A small-molecule ligand and the protein it binds are described below.
Small molecule (SMILES): CN(C)c1cccc2c(S(=O)(=O)NCCCCNC(=O)CCS)cccc12

Sequence of chain 1.B:
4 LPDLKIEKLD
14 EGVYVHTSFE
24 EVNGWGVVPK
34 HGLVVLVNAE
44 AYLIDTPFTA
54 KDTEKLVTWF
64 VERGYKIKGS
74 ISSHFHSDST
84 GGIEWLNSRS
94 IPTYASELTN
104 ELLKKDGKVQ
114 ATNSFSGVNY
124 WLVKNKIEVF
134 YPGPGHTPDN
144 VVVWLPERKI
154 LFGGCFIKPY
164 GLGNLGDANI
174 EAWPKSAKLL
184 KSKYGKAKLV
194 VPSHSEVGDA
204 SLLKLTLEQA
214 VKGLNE

Binding-site contacts:
Ligand atom C6 contacts residue GLU211 of chain 1.A at 3.7 Å.
Ligand atom O27 contacts residue HIS197 of chain 1.B at 3.7 Å.
Ligand atom N4 contacts residue GLU211 of chain 1.A at 4.0 Å.
Ligand atom O26 contacts residue GLY166 of chain 1.B at 3.5 Å.
Ligand atom S25 contacts residue HIS139 of chain 1.B at 3.3 Å (h-bond).
Ligand atom C23 contacts residue ZN1 of chain 1.G at 3.9 Å.
Ligand atom C2 contacts residue TYR163 of chain 1.B at 3.7 Å (hydrophobic).
Ligand atom S25 contacts residue ZN1 of chain 1.G at 2.3 Å.
Ligand atom C3 contacts residue TRP28 of chain 1.B at 3.8 Å (hydrophobic).
Ligand atom C1 contacts residue TRP28 of chain 1.B at 3.3 Å (hydrophobic).
Ligand atom C10 contacts residue TRP28 of chain 1.B at 3.6 Å (hydrophobic).
Ligand atom C13 contacts residue TRP28 of chain 1.B at 3.9 Å (hydrophobic).
Ligand atom C6 contacts residue GLN212 of chain 1.A at 3.7 Å.
Ligand atom C7 contacts residue GLU211 of chain 1.A at 3.6 Å.
Ligand atom S25 contacts residue HIS79 of chain 1.B at 3.6 Å (h-bond).
Ligand atom S25 contacts residue HIS197 of chain 1.B at 3.7 Å.
Ligand atom C24 contacts residue ZN1 of chain 1.G at 3.4 Å.
Ligand atom C5 contacts residue GLN212 of chain 1.A at 3.0 Å.
Ligand atom C13 contacts residue GLY164 of chain 1.B at 3.8 Å.
Ligand atom S25 contacts residue ZN1 of chain 1.F at 2.4 Å.
Ligand atom C24 contacts residue HIS79 of chain 1.B at 3.5 Å.
Ligand atom S25 contacts residue CYS158 of chain 1.B at 3.7 Å.
Ligand atom C24 contacts residue ZN1 of chain 1.F at 3.3 Å.
Ligand atom O27 contacts residue LYS161 of chain 1.B at 3.2 Å.
Ligand atom C8 contacts residue HIS197 of chain 1.B at 3.8 Å.
Ligand atom C2 contacts residue TRP28 of chain 1.B at 3.5 Å (hydrophobic).
Ligand atom C18 contacts residue VAL31 of chain 1.B at 3.9 Å (hydrophobic).
Ligand atom O26 contacts residue LYS161 of chain 1.B at 3.6 Å.
Ligand atom S25 contacts residue ASP81 of chain 1.B at 3.6 Å (salt-bridge).
Ligand atom C17 contacts residue TRP28 of chain 1.B at 3.8 Å (hydrophobic).
Ligand atom C16 contacts residue TRP28 of chain 1.B at 3.7 Å (hydrophobic).
Ligand atom C9 contacts residue HIS197 of chain 1.B at 3.8 Å.
Ligand atom C5 contacts residue PRO162 of chain 1.A at 3.8 Å (hydrophobic).
Ligand atom C5 contacts residue TYR163 of chain 1.B at 3.2 Å (hydrophobic).
Ligand atom C6 contacts residue TRP28 of chain 1.B at 4.0 Å (hydrophobic).
Ligand atom N15 contacts residue HIS197 of chain 1.B at 3.5 Å.
Ligand atom C24 contacts residue ASP81 of chain 1.B at 3.7 Å.
Ligand atom S25 contacts residue HIS77 of chain 1.B at 3.9 Å.
Ligand atom C13 contacts residue LYS215 of chain 1.A at 3.8 Å.
Ligand atom C12 contacts residue GLY164 of chain 1.B at 3.6 Å.

Sequence of chain 1.A:
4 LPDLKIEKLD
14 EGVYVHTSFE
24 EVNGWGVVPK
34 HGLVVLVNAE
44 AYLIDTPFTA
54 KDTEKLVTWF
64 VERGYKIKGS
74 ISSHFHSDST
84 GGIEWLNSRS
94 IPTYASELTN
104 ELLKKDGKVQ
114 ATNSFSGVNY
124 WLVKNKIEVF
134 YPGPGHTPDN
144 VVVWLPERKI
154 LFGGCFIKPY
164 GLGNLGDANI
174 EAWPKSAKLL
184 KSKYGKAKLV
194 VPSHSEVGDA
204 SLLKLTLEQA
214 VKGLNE